Binding-site contacts:
Ligand atom C14 contacts residue SER322 of chain 1.B at 4.2 Å.
Ligand atom C06 contacts residue LEU319 of chain 1.D at 3.5 Å (hydrophobic).
Ligand atom C08 contacts residue SER322 of chain 1.D at 3.9 Å.
Ligand atom N09 contacts residue LEU281 of chain 1.D at 3.5 Å.
Ligand atom N07 contacts residue LEU281 of chain 1.D at 3.6 Å.
Ligand atom C10 contacts residue LEU281 of chain 1.B at 4.2 Å (hydrophobic).
Ligand atom N07 contacts residue LEU319 of chain 1.D at 3.9 Å.
Ligand atom C02 contacts residue LEU319 of chain 1.D at 4.3 Å (hydrophobic).
Ligand atom C10 contacts residue LEU281 of chain 1.D at 4.2 Å (hydrophobic).
Ligand atom C04 contacts residue LEU319 of chain 1.D at 4.3 Å (hydrophobic).
Ligand atom N07 contacts residue VAL317 of chain 1.D at 3.5 Å.
Ligand atom C05 contacts residue VAL317 of chain 1.D at 4.2 Å (hydrophobic).
Ligand atom C08 contacts residue TRP275 of chain 1.D at 3.6 Å (hydrophobic).
Ligand atom N07 contacts residue SER322 of chain 1.D at 3.7 Å.
Ligand atom C03 contacts residue TRP275 of chain 1.B at 3.5 Å (hydrophobic).
Ligand atom C06 contacts residue VAL317 of chain 1.D at 3.6 Å (hydrophobic).
Ligand atom C12 contacts residue LEU281 of chain 1.B at 4.1 Å (hydrophobic).
Ligand atom C01 contacts residue LEU319 of chain 1.D at 3.7 Å (hydrophobic).
Ligand atom C04 contacts residue LEU281 of chain 1.D at 3.5 Å (hydrophobic).
Ligand atom C11 contacts residue LEU281 of chain 1.B at 4.2 Å (hydrophobic).
Ligand atom C16 contacts residue LEU319 of chain 1.B at 3.9 Å (hydrophobic).
Ligand atom C12 contacts residue TRP275 of chain 1.D at 4.0 Å (hydrophobic).
Ligand atom C05 contacts residue LEU281 of chain 1.D at 3.6 Å (hydrophobic).
Ligand atom C14 contacts residue TRP275 of chain 1.B at 4.1 Å (hydrophobic).
Ligand atom C16 contacts residue VAL317 of chain 1.B at 3.6 Å (hydrophobic).
Ligand atom C03 contacts residue LEU281 of chain 1.D at 3.7 Å (hydrophobic).
Ligand atom C05 contacts residue LEU319 of chain 1.D at 3.8 Å (hydrophobic).
Ligand atom C06 contacts residue ASP318 of chain 1.D at 4.3 Å.
Ligand atom O17 contacts residue LEU319 of chain 1.B at 3.9 Å.
Ligand atom C01 contacts residue VAL317 of chain 1.D at 4.2 Å (hydrophobic).
Ligand atom C08 contacts residue LEU281 of chain 1.D at 3.6 Å (hydrophobic).
Ligand atom C06 contacts residue LEU281 of chain 1.D at 3.7 Å (hydrophobic).
Ligand atom C01 contacts residue LEU281 of chain 1.D at 3.5 Å (hydrophobic).
Ligand atom C01 contacts residue GLU276 of chain 1.B at 4.1 Å.
Ligand atom C15 contacts residue TRP275 of chain 1.B at 4.1 Å (hydrophobic).
Ligand atom N07 contacts residue TRP275 of chain 1.D at 4.1 Å.
Ligand atom C02 contacts residue TRP275 of chain 1.B at 3.7 Å (hydrophobic).
Ligand atom O17 contacts residue VAL317 of chain 1.B at 4.0 Å.
Ligand atom C02 contacts residue LEU281 of chain 1.D at 3.5 Å (hydrophobic).
Ligand atom C11 contacts residue TRP275 of chain 1.D at 3.6 Å (hydrophobic).

This small molecule binds to this protein.
Small molecule (SMILES): OCc1ccc(-n2cnc3ccccc32)cc1

Sequence of chain 1.D:
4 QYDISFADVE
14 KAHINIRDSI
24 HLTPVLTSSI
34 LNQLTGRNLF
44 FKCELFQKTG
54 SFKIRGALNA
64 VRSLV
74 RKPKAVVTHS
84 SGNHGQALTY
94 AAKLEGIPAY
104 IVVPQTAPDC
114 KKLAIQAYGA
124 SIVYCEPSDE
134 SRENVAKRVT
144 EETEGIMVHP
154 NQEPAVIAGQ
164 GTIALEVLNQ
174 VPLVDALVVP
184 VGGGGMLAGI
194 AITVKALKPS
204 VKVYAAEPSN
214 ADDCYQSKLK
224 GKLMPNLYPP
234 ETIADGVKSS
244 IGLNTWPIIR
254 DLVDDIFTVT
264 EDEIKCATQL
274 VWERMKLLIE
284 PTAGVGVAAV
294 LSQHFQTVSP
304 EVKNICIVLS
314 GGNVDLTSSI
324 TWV

Sequence of chain 1.B:
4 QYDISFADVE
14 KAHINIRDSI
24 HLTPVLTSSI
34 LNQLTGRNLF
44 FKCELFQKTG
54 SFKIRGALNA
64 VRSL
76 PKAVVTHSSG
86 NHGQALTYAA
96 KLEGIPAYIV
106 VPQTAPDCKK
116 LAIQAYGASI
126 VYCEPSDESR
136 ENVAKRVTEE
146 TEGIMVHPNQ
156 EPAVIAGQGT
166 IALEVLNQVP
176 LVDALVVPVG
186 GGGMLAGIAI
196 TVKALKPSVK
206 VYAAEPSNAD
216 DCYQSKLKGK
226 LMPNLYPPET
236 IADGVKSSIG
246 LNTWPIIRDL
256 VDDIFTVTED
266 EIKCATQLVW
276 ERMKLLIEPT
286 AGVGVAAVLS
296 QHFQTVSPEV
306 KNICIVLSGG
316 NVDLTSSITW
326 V